A small-molecule ligand and the protein it binds are described below.
Small molecule (SMILES): CC(=O)N[C@@H]1[C@@H](O)[C@H](O)[C@@H](CO)O[C@H]1O

Binding-site contacts:
Ligand atom O5 contacts residue THR113 of chain 4.B at 4.0 Å.
Ligand atom C3 contacts residue ASN111 of chain 4.B at 3.7 Å.
Ligand atom C8 contacts residue ASP138 of chain 4.B at 4.0 Å.
Ligand atom C5 contacts residue LEU213 of chain 4.B at 4.1 Å (hydrophobic).
Ligand atom C1 contacts residue LEU213 of chain 4.B at 4.2 Å (hydrophobic).
Ligand atom C8 contacts residue SER134 of chain 4.B at 3.3 Å.
Ligand atom C6 contacts residue LEU213 of chain 4.B at 3.6 Å (hydrophobic).
Ligand atom C8 contacts residue ARG135 of chain 4.B at 3.5 Å.
Ligand atom C8 contacts residue LEU137 of chain 4.B at 4.0 Å (hydrophobic).
Ligand atom C3 contacts residue ASP138 of chain 4.B at 3.6 Å.
Ligand atom O6 contacts residue ARG229 of chain 4.B at 3.8 Å.
Ligand atom O5 contacts residue LEU213 of chain 4.B at 3.3 Å.
Ligand atom O4 contacts residue ASP138 of chain 4.B at 4.1 Å.
Ligand atom O6 contacts residue THR113 of chain 4.B at 3.3 Å.
Ligand atom O5 contacts residue ASN111 of chain 4.B at 2.3 Å (h-bond).
Ligand atom N2 contacts residue ASN111 of chain 4.B at 3.0 Å (h-bond).
Ligand atom C4 contacts residue SER198 of chain 4.B at 4.0 Å.
Ligand atom C5 contacts residue ARG229 of chain 4.B at 4.2 Å.
Ligand atom C1 contacts residue ASN111 of chain 4.B at 1.4 Å.
Ligand atom C6 contacts residue ARG229 of chain 4.B at 3.4 Å.
Ligand atom C7 contacts residue ARG135 of chain 4.B at 3.9 Å.
Ligand atom C3 contacts residue SER198 of chain 4.B at 4.2 Å.
Ligand atom C5 contacts residue THR113 of chain 4.B at 3.8 Å.
Ligand atom C4 contacts residue ARG229 of chain 4.B at 3.7 Å.
Ligand atom O7 contacts residue ARG135 of chain 4.B at 3.6 Å (salt-bridge).
Ligand atom C7 contacts residue ASN111 of chain 4.B at 3.4 Å.
Ligand atom C7 contacts residue ILE136 of chain 4.B at 3.9 Å (hydrophobic).
Ligand atom C2 contacts residue ASN111 of chain 4.B at 2.5 Å.
Ligand atom N2 contacts residue ILE136 of chain 4.B at 3.9 Å.
Ligand atom C6 contacts residue THR113 of chain 4.B at 3.8 Å.
Ligand atom O3 contacts residue ASP138 of chain 4.B at 2.9 Å (salt-bridge).
Ligand atom N2 contacts residue ASP138 of chain 4.B at 3.6 Å (salt-bridge).
Ligand atom O4 contacts residue ARG229 of chain 4.B at 3.6 Å.
Ligand atom C4 contacts residue ASN111 of chain 4.B at 4.2 Å.
Ligand atom O7 contacts residue SER198 of chain 4.B at 3.9 Å.
Ligand atom O7 contacts residue ASN111 of chain 4.B at 3.1 Å (h-bond).
Ligand atom C2 contacts residue SER198 of chain 4.B at 3.7 Å.
Ligand atom C5 contacts residue ASN111 of chain 4.B at 3.7 Å.
Ligand atom C1 contacts residue ILE112 of chain 4.B at 4.2 Å (hydrophobic).
Ligand atom C8 contacts residue ILE136 of chain 4.B at 3.8 Å (hydrophobic).

Sequence of chain 4.B:
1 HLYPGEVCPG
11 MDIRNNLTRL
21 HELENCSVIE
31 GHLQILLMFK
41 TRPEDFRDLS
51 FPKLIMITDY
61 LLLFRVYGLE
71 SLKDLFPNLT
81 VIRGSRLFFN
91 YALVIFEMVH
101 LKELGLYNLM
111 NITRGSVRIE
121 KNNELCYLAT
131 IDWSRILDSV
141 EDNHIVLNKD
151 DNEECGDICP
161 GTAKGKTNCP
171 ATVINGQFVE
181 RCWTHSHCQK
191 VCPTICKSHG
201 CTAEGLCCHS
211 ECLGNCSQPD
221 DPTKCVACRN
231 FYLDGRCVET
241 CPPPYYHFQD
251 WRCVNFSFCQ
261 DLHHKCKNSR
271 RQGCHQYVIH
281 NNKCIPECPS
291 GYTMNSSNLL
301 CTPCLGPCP